Sequence of chain 9.A:
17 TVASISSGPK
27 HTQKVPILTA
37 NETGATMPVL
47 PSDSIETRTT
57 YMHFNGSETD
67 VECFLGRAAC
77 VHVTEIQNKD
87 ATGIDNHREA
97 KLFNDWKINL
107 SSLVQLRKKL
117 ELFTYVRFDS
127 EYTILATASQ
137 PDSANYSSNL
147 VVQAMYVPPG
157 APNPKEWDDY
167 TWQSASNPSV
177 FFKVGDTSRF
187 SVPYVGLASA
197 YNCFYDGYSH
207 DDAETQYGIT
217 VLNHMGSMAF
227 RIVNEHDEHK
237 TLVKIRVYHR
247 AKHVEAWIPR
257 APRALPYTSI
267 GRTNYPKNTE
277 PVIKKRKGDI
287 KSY

Binding-site contacts:
Ligand atom N4 contacts residue ASN219 of chain 9.A at 4.0 Å.
Ligand atom C19 contacts residue VAL191 of chain 9.A at 4.0 Å (hydrophobic).
Ligand atom C17 contacts residue ILE104 of chain 9.A at 3.8 Å (hydrophobic).
Ligand atom C7 contacts residue LEU106 of chain 9.A at 4.1 Å (hydrophobic).
Ligand atom C20 contacts residue VAL191 of chain 9.A at 3.5 Å (hydrophobic).
Ligand atom C16 contacts residue ILE104 of chain 9.A at 3.7 Å (hydrophobic).
Ligand atom N12 contacts residue TYR128 of chain 9.A at 2.5 Å (h-bond).
Ligand atom C7 contacts residue PHE124 of chain 9.A at 3.8 Å (hydrophobic).
Ligand atom C1 contacts residue ASN198 of chain 9.A at 4.0 Å.
Ligand atom C19 contacts residue VAL188 of chain 9.A at 3.5 Å (hydrophobic).
Ligand atom N4 contacts residue DMS1 of chain 9.F at 3.6 Å (h-bond).
Ligand atom C14 contacts residue TYR197 of chain 9.A at 4.1 Å (hydrophobic).
Ligand atom N5 contacts residue DMS1 of chain 9.F at 3.9 Å.
Ligand atom C10 contacts residue TYR128 of chain 9.A at 3.6 Å (hydrophobic).
Ligand atom N5 contacts residue ASN219 of chain 9.A at 4.1 Å.
Ligand atom C19 contacts residue TYR152 of chain 9.A at 3.9 Å (hydrophobic).
Ligand atom N9 contacts residue TYR128 of chain 9.A at 4.1 Å.
Ligand atom C20 contacts residue VAL188 of chain 9.A at 3.7 Å (hydrophobic).
Ligand atom C14 contacts residue TYR128 of chain 9.A at 3.3 Å (hydrophobic).
Ligand atom C13 contacts residue TYR128 of chain 9.A at 3.0 Å (hydrophobic).
Ligand atom C15 contacts residue TYR128 of chain 9.A at 3.0 Å (hydrophobic).
Ligand atom C11 contacts residue MET221 of chain 9.A at 4.0 Å (hydrophobic).
Ligand atom C10 contacts residue LEU106 of chain 9.A at 4.0 Å (hydrophobic).
Ligand atom C1 contacts residue DMS1 of chain 9.F at 4.1 Å.
Ligand atom C11 contacts residue TYR128 of chain 9.A at 3.4 Å (hydrophobic).
Ligand atom C13 contacts residue TYR197 of chain 9.A at 4.0 Å (hydrophobic).
Ligand atom C21 contacts residue MET224 of chain 9.A at 4.0 Å (hydrophobic).
Ligand atom C10 contacts residue ILE104 of chain 9.A at 3.9 Å (hydrophobic).
Ligand atom C21 contacts residue ILE104 of chain 9.A at 3.5 Å (hydrophobic).
Ligand atom C10 contacts residue MET221 of chain 9.A at 4.0 Å (hydrophobic).
Ligand atom C8 contacts residue PHE124 of chain 9.A at 3.6 Å (hydrophobic).
Ligand atom C17 contacts residue TYR128 of chain 9.A at 3.8 Å (hydrophobic).
Ligand atom C14 contacts residue SER126 of chain 9.A at 3.6 Å.
Ligand atom C18 contacts residue TYR152 of chain 9.A at 3.8 Å (hydrophobic).
Ligand atom C11 contacts residue ILE104 of chain 9.A at 3.5 Å (hydrophobic).
Ligand atom C18 contacts residue VAL188 of chain 9.A at 3.9 Å (hydrophobic).
Ligand atom C7 contacts residue TYR197 of chain 9.A at 3.5 Å (hydrophobic).
Ligand atom C16 contacts residue TYR128 of chain 9.A at 2.9 Å (hydrophobic).
Ligand atom C8 contacts residue TYR197 of chain 9.A at 3.4 Å (hydrophobic).
Ligand atom C13 contacts residue SER126 of chain 9.A at 3.7 Å.

This protein binds this small molecule.
Small molecule (SMILES): COc1ccc(N2CCN(c3cccc(C)c3)CC2)nn1